The protein below binds the small molecule below.
Small molecule (SMILES): Cc1ccc(C(=O)c2cc(O)c(O)c([N+](=O)[O-])c2)cc1

Sequence of chain 2.A:
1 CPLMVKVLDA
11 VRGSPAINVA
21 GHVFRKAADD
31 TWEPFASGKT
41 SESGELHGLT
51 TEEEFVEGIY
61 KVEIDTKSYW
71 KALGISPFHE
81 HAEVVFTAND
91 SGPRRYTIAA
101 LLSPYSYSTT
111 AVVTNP

Binding-site contacts:
Ligand atom O13 contacts residue LEU8 of chain 1.A at 3.0 Å.
Ligand atom C1 contacts residue TCW1 of chain 2.C at 0.8 Å.
Ligand atom O13 contacts residue TCW1 of chain 2.C at 2.8 Å (h-bond).
Ligand atom O8 contacts residue TCW1 of chain 2.C at 0.2 Å (h-bond).
Ligand atom N9 contacts residue TCW1 of chain 2.C at 0.5 Å.
Ligand atom O7 contacts residue LYS6 of chain 1.A at 3.2 Å (salt-bridge).
Ligand atom O10 contacts residue TCW1 of chain 2.C at 0.6 Å (h-bond).
Ligand atom C4 contacts residue LEU8 of chain 1.A at 3.2 Å (hydrophobic).
Ligand atom C5 contacts residue TCW1 of chain 2.C at 0.4 Å.
Ligand atom C2 contacts residue TCW1 of chain 2.C at 0.5 Å.
Ligand atom C12 contacts residue LEU8 of chain 1.A at 2.9 Å (hydrophobic).
Ligand atom O13 contacts residue ALA99 of chain 2.A at 3.2 Å.
Ligand atom C6 contacts residue TCW1 of chain 2.C at 1.0 Å.
Ligand atom C2 contacts residue LYS6 of chain 1.A at 3.6 Å.
Ligand atom C12 contacts residue ALA99 of chain 2.A at 3.7 Å (hydrophobic).
Ligand atom C20 contacts residue SER108 of chain 1.A at 3.0 Å.
Ligand atom C3 contacts residue TCW1 of chain 2.C at 0.7 Å.
Ligand atom C20 contacts residue THR110 of chain 1.A at 3.0 Å.
Ligand atom C18 contacts residue ALA99 of chain 1.A at 3.6 Å (hydrophobic).
Ligand atom C4 contacts residue TCW1 of chain 2.C at 1.2 Å.
Ligand atom C14 contacts residue LEU8 of chain 1.A at 3.7 Å (hydrophobic).
Ligand atom C17 contacts residue TCW1 of chain 2.C at 1.5 Å.
Ligand atom C20 contacts residue TCW1 of chain 2.C at 2.8 Å.
Ligand atom C16 contacts residue TCW1 of chain 2.C at 0.5 Å.
Ligand atom C18 contacts residue TCW1 of chain 2.C at 1.9 Å.
Ligand atom C3 contacts residue LEU8 of chain 1.A at 3.2 Å (hydrophobic).
Ligand atom O8 contacts residue LYS6 of chain 2.A at 2.8 Å (salt-bridge).
Ligand atom C1 contacts residue LYS6 of chain 2.A at 3.8 Å.
Ligand atom O11 contacts residue TCW1 of chain 2.C at 0.7 Å.
Ligand atom O7 contacts residue TCW1 of chain 2.C at 0.6 Å (h-bond).
Ligand atom C12 contacts residue TCW1 of chain 2.C at 2.4 Å.
Ligand atom C14 contacts residue TCW1 of chain 2.C at 2.0 Å.
Ligand atom O10 contacts residue LYS6 of chain 2.A at 3.0 Å (salt-bridge).
Ligand atom C1 contacts residue LYS6 of chain 1.A at 3.5 Å.
Ligand atom C19 contacts residue TCW1 of chain 2.C at 2.1 Å.
Ligand atom O11 contacts residue LEU8 of chain 2.A at 3.5 Å.
Ligand atom O8 contacts residue LYS6 of chain 1.A at 3.0 Å (salt-bridge).
Ligand atom C19 contacts residue ALA99 of chain 1.A at 3.8 Å (hydrophobic).
Ligand atom O11 contacts residue ALA99 of chain 1.A at 3.5 Å.
Ligand atom C15 contacts residue TCW1 of chain 2.C at 1.2 Å.

Sequence of chain 1.A:
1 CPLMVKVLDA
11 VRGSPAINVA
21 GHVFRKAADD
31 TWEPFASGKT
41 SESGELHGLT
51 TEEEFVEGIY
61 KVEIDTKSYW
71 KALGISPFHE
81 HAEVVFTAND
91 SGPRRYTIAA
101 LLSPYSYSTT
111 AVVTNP